Sequence of chain 1.A:
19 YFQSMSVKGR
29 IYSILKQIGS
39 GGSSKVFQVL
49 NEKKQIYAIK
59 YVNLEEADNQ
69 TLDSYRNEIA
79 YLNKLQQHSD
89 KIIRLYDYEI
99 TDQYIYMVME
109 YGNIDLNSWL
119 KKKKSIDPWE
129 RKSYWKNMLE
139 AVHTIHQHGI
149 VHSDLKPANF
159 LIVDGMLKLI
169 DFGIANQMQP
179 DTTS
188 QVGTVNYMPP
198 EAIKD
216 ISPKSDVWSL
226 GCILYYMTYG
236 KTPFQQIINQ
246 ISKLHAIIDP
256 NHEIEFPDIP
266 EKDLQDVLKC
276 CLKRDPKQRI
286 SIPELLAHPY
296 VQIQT

Binding-site contacts:
Ligand atom C10 contacts residue ASP113 of chain 1.A at 3.5 Å.
Ligand atom N4 contacts residue GLY110 of chain 1.A at 2.9 Å (h-bond).
Ligand atom O1 contacts residue ASN111 of chain 1.A at 3.7 Å.
Ligand atom C32 contacts residue SER38 of chain 1.A at 3.4 Å.
Ligand atom O2 contacts residue ILE168 of chain 1.A at 3.4 Å.
Ligand atom C17 contacts residue ILE168 of chain 1.A at 3.7 Å (hydrophobic).
Ligand atom C20 contacts residue ILE36 of chain 1.A at 3.8 Å (hydrophobic).
Ligand atom N3 contacts residue LEU159 of chain 1.A at 3.8 Å.
Ligand atom C21 contacts residue VAL44 of chain 1.A at 3.8 Å (hydrophobic).
Ligand atom C32 contacts residue GLY39 of chain 1.A at 3.4 Å.
Ligand atom C11 contacts residue ASP113 of chain 1.A at 3.7 Å.
Ligand atom C13 contacts residue ILE36 of chain 1.A at 3.5 Å (hydrophobic).
Ligand atom O2 contacts residue LYS58 of chain 1.A at 2.7 Å (salt-bridge).
Ligand atom C14 contacts residue GLY110 of chain 1.A at 3.5 Å.
Ligand atom C24 contacts residue LYS58 of chain 1.A at 3.7 Å.
Ligand atom C30 contacts residue LYS58 of chain 1.A at 3.6 Å.
Ligand atom C22 contacts residue LYS58 of chain 1.A at 3.7 Å.
Ligand atom C31 contacts residue SER42 of chain 1.A at 3.5 Å.
Ligand atom C15 contacts residue ALA56 of chain 1.A at 3.7 Å (hydrophobic).
Ligand atom O1 contacts residue GLY110 of chain 1.A at 3.6 Å.
Ligand atom C28 contacts residue GLN175 of chain 1.A at 3.6 Å.
Ligand atom N4 contacts residue LEU159 of chain 1.A at 3.5 Å.
Ligand atom C14 contacts residue LEU159 of chain 1.A at 3.5 Å (hydrophobic).
Ligand atom C1 contacts residue ILE36 of chain 1.A at 3.6 Å (hydrophobic).
Ligand atom C1 contacts residue TYR109 of chain 1.A at 3.1 Å (hydrophobic).
Ligand atom N8 contacts residue ILE36 of chain 1.A at 3.7 Å.
Ligand atom C14 contacts residue ALA56 of chain 1.A at 3.4 Å (hydrophobic).
Ligand atom C9 contacts residue SER116 of chain 1.A at 3.4 Å.
Ligand atom C11 contacts residue ILE112 of chain 1.A at 3.8 Å (hydrophobic).
Ligand atom N3 contacts residue GLY110 of chain 1.A at 3.1 Å (h-bond).
Ligand atom N3 contacts residue ILE36 of chain 1.A at 3.6 Å.
Ligand atom C26 contacts residue ALA156 of chain 1.A at 3.5 Å (hydrophobic).
Ligand atom C2 contacts residue ASN111 of chain 1.A at 3.7 Å.
Ligand atom C8 contacts residue SER116 of chain 1.A at 3.2 Å.
Ligand atom O1 contacts residue ILE36 of chain 1.A at 3.6 Å.
Ligand atom C23 contacts residue LYS58 of chain 1.A at 3.6 Å.
Ligand atom C14 contacts residue GLU108 of chain 1.A at 3.3 Å.
Ligand atom O1 contacts residue TYR109 of chain 1.A at 3.5 Å (h-bond).
Ligand atom C13 contacts residue LEU159 of chain 1.A at 3.3 Å (hydrophobic).
Ligand atom N8 contacts residue LEU159 of chain 1.A at 3.5 Å.

The protein below binds the small molecule below.
Small molecule (SMILES): CCc1cccc(CC)c1NC(=O)c1nn(C)c2c1CCc1cnc(Nc3ccc(N4CCN(C)CC4)cc3OC)nc1-2